Binding-site contacts:
Ligand atom C3 contacts residue ASN48 of chain 1.C at 3.4 Å.
Ligand atom C4 contacts residue ASN48 of chain 1.C at 3.3 Å.
Ligand atom O3 contacts residue ASN48 of chain 1.C at 4.4 Å.
Ligand atom O7 contacts residue ASN17 of chain 1.C at 3.7 Å.
Ligand atom C1 contacts residue ASN48 of chain 1.C at 1.4 Å.
Ligand atom C6 contacts residue ASN48 of chain 1.C at 3.2 Å.
Ligand atom C6 contacts residue TYR15 of chain 1.C at 4.2 Å (hydrophobic).
Ligand atom O5 contacts residue ASN48 of chain 1.C at 2.4 Å (h-bond).
Ligand atom O7 contacts residue PHE46 of chain 1.C at 4.0 Å.
Ligand atom C2 contacts residue ASN48 of chain 1.C at 2.4 Å.
Ligand atom C8 contacts residue ASN17 of chain 1.C at 4.4 Å.
Ligand atom C5 contacts residue ASN48 of chain 1.C at 3.0 Å.
Ligand atom C7 contacts residue ASN48 of chain 1.C at 4.0 Å.
Ligand atom O7 contacts residue ASN48 of chain 1.C at 3.6 Å.
Ligand atom O6 contacts residue ASN48 of chain 1.C at 4.2 Å.
Ligand atom C7 contacts residue ASN17 of chain 1.C at 4.4 Å.
Ligand atom N2 contacts residue ASN48 of chain 1.C at 3.6 Å (h-bond).

Sequence of chain 1.C:
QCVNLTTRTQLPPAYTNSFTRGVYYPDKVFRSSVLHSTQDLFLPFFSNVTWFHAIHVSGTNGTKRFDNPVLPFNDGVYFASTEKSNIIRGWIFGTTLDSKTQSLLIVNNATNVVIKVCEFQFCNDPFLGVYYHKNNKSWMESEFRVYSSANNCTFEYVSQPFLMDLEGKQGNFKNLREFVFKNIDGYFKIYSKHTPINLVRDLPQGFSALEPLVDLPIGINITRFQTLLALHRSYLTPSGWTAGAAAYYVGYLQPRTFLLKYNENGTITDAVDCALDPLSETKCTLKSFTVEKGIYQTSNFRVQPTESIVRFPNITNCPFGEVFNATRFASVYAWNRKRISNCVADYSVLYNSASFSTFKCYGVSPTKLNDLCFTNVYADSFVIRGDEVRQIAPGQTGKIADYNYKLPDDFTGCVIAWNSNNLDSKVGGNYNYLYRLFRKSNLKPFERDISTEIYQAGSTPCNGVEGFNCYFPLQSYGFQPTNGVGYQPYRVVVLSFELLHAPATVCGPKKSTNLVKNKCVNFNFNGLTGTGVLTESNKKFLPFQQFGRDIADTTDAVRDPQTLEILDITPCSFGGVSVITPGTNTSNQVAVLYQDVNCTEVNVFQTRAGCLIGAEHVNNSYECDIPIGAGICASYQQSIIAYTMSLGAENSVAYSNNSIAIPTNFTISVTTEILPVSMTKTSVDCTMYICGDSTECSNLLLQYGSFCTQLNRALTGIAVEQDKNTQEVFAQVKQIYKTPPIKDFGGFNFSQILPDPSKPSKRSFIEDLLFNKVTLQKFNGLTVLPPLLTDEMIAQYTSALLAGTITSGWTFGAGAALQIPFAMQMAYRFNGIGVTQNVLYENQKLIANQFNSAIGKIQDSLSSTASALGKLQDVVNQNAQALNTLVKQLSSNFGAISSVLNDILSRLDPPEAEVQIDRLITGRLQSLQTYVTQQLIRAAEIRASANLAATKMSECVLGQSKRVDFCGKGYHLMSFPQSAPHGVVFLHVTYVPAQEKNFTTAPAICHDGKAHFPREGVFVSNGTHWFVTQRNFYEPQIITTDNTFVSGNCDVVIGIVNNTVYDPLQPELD

A small-molecule ligand and the protein it binds are described below.
Small molecule (SMILES): CC(=O)N[C@@H]1[C@@H](O)[C@H](O)[C@@H](CO)O[C@H]1O